Sequence of chain 1.A:
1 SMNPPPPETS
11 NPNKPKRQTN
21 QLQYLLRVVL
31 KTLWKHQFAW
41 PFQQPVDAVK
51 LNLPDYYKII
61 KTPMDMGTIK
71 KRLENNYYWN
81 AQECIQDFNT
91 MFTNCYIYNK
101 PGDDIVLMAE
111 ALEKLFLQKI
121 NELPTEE

The protein below binds the small molecule below.
Small molecule (SMILES): COc1ccc(CCc2nc3cc(-c4c(C)noc4C)ccc3n2CCN2CCOCC2)cc1

Binding-site contacts:
Ligand atom C3 contacts residue ASN99 of chain 1.A at 3.9 Å.
Ligand atom C19 contacts residue TRP40 of chain 1.A at 3.7 Å (hydrophobic).
Ligand atom C contacts residue PRO41 of chain 1.A at 3.7 Å (hydrophobic).
Ligand atom C contacts residue PHE42 of chain 1.A at 3.9 Å (hydrophobic).
Ligand atom C1 contacts residue VAL46 of chain 1.A at 3.9 Å (hydrophobic).
Ligand atom N contacts residue ASN99 of chain 1.A at 3.7 Å.
Ligand atom C19 contacts residue GLN44 of chain 1.A at 3.9 Å.
Ligand atom C9 contacts residue PRO41 of chain 1.A at 3.5 Å (hydrophobic).
Ligand atom C4 contacts residue ASN99 of chain 1.A at 3.6 Å.
Ligand atom C1 contacts residue ILE105 of chain 1.A at 4.0 Å (hydrophobic).
Ligand atom C10 contacts residue LEU51 of chain 1.A at 3.7 Å (hydrophobic).
Ligand atom C9 contacts residue LEU51 of chain 1.A at 3.9 Å (hydrophobic).
Ligand atom N2 contacts residue PRO41 of chain 1.A at 4.0 Å.
Ligand atom O contacts residue TYR56 of chain 1.A at 4.1 Å.
Ligand atom C25 contacts residue TRP40 of chain 1.A at 4.2 Å (hydrophobic).
Ligand atom C18 contacts residue TRP40 of chain 1.A at 3.8 Å (hydrophobic).
Ligand atom C23 contacts residue LEU51 of chain 1.A at 3.6 Å (hydrophobic).
Ligand atom C26 contacts residue LYS50 of chain 1.A at 3.4 Å.
Ligand atom C10 contacts residue PRO41 of chain 1.A at 3.8 Å (hydrophobic).
Ligand atom C22 contacts residue LEU51 of chain 1.A at 3.5 Å (hydrophobic).
Ligand atom C5 contacts residue ILE105 of chain 1.A at 4.1 Å (hydrophobic).
Ligand atom C6 contacts residue ILE105 of chain 1.A at 3.8 Å (hydrophobic).
Ligand atom C3 contacts residue LEU53 of chain 1.A at 4.2 Å (hydrophobic).
Ligand atom N1 contacts residue PRO41 of chain 1.A at 3.4 Å.
Ligand atom C24 contacts residue LEU51 of chain 1.A at 4.1 Å (hydrophobic).
Ligand atom C2 contacts residue ILE105 of chain 1.A at 4.0 Å (hydrophobic).
Ligand atom C23 contacts residue LYS50 of chain 1.A at 4.1 Å.
Ligand atom C13 contacts residue LEU51 of chain 1.A at 4.0 Å (hydrophobic).
Ligand atom C22 contacts residue LYS50 of chain 1.A at 4.0 Å.
Ligand atom C11 contacts residue PRO41 of chain 1.A at 3.9 Å (hydrophobic).
Ligand atom C8 contacts residue PRO41 of chain 1.A at 3.8 Å (hydrophobic).
Ligand atom C contacts residue VAL46 of chain 1.A at 3.9 Å (hydrophobic).
Ligand atom O2 contacts residue LYS50 of chain 1.A at 3.2 Å.
Ligand atom N contacts residue VAL46 of chain 1.A at 4.0 Å.
Ligand atom C21 contacts residue LEU51 of chain 1.A at 4.1 Å (hydrophobic).
Ligand atom C7 contacts residue ILE105 of chain 1.A at 4.1 Å (hydrophobic).
Ligand atom C4 contacts residue LEU53 of chain 1.A at 3.6 Å (hydrophobic).
Ligand atom C18 contacts residue PRO41 of chain 1.A at 4.2 Å (hydrophobic).
Ligand atom O2 contacts residue LEU51 of chain 1.A at 3.9 Å.
Ligand atom O contacts residue ASN99 of chain 1.A at 3.1 Å (h-bond).